Sequence of chain 1.J:
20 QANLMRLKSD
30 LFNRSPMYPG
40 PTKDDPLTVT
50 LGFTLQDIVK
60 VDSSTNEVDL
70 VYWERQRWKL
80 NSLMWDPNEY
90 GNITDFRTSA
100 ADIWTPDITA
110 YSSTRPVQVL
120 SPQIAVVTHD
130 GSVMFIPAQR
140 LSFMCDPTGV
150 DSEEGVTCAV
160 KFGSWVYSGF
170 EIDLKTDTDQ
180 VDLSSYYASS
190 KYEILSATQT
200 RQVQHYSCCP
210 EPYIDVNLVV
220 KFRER

Binding-site contacts:
Ligand atom C19 contacts residue TYR205 of chain 1.J at 3.9 Å (hydrophobic).
Ligand atom C21 contacts residue TRP72 of chain 1.F at 3.8 Å (hydrophobic).
Ligand atom C12 contacts residue CYS207 of chain 1.J at 3.8 Å (hydrophobic).
Ligand atom C11 contacts residue CYS208 of chain 1.J at 4.4 Å (hydrophobic).
Ligand atom C09 contacts residue CYS208 of chain 1.J at 3.6 Å (hydrophobic).
Ligand atom C06 contacts residue CYS207 of chain 1.J at 4.0 Å (hydrophobic).
Ligand atom C04 contacts residue ILE135 of chain 1.F at 4.3 Å (hydrophobic).
Ligand atom O07 contacts residue ARG74 of chain 1.F at 3.8 Å.
Ligand atom C03 contacts residue CYS208 of chain 1.J at 3.8 Å (hydrophobic).
Ligand atom C18 contacts residue TYR212 of chain 1.J at 3.9 Å (hydrophobic).
Ligand atom C22 contacts residue TRP72 of chain 1.F at 3.7 Å (hydrophobic).
Ligand atom C03 contacts residue TYR212 of chain 1.J at 3.9 Å (hydrophobic).
Ligand atom C20 contacts residue CYS207 of chain 1.J at 4.2 Å (hydrophobic).
Ligand atom N17 contacts residue TYR110 of chain 1.J at 3.2 Å (h-bond).
Ligand atom C13 contacts residue ARG74 of chain 1.F at 4.2 Å.
Ligand atom C16 contacts residue TRP164 of chain 1.J at 3.3 Å (hydrophobic).
Ligand atom C22 contacts residue TRP164 of chain 1.J at 4.0 Å (hydrophobic).
Ligand atom C18 contacts residue TYR110 of chain 1.J at 3.0 Å (hydrophobic).
Ligand atom C22 contacts residue TYR110 of chain 1.J at 3.4 Å (hydrophobic).
Ligand atom C13 contacts residue CYS207 of chain 1.J at 3.6 Å (hydrophobic).
Ligand atom C02 contacts residue TYR212 of chain 1.J at 4.3 Å (hydrophobic).
Ligand atom C08 contacts residue CYS208 of chain 1.J at 4.0 Å (hydrophobic).
Ligand atom C19 contacts residue TYR212 of chain 1.J at 3.8 Å (hydrophobic).
Ligand atom C08 contacts residue CYS207 of chain 1.J at 3.9 Å (hydrophobic).
Ligand atom O07 contacts residue CYS207 of chain 1.J at 4.4 Å.
Ligand atom C02 contacts residue VAL125 of chain 1.F at 4.1 Å (hydrophobic).
Ligand atom C02 contacts residue ILE135 of chain 1.F at 4.2 Å (hydrophobic).
Ligand atom N05 contacts residue CYS207 of chain 1.J at 4.4 Å.
Ligand atom C04 contacts residue TYR212 of chain 1.J at 4.3 Å (hydrophobic).
Ligand atom C11 contacts residue MET133 of chain 1.F at 3.7 Å (hydrophobic).
Ligand atom C01 contacts residue VAL125 of chain 1.F at 4.0 Å (hydrophobic).
Ligand atom C14 contacts residue CYS208 of chain 1.J at 4.2 Å (hydrophobic).
Ligand atom C09 contacts residue CYS207 of chain 1.J at 4.2 Å (hydrophobic).
Ligand atom C21 contacts residue TYR205 of chain 1.J at 4.3 Å (hydrophobic).
Ligand atom C12 contacts residue MET133 of chain 1.F at 4.2 Å (hydrophobic).
Ligand atom C21 contacts residue TYR110 of chain 1.J at 4.4 Å (hydrophobic).
Ligand atom C18 contacts residue TRP164 of chain 1.J at 3.5 Å (hydrophobic).
Ligand atom C10 contacts residue CYS208 of chain 1.J at 3.8 Å (hydrophobic).
Ligand atom C10 contacts residue MET133 of chain 1.F at 4.3 Å (hydrophobic).
Ligand atom N17 contacts residue TRP164 of chain 1.J at 3.3 Å (h-bond).

Sequence of chain 1.F:
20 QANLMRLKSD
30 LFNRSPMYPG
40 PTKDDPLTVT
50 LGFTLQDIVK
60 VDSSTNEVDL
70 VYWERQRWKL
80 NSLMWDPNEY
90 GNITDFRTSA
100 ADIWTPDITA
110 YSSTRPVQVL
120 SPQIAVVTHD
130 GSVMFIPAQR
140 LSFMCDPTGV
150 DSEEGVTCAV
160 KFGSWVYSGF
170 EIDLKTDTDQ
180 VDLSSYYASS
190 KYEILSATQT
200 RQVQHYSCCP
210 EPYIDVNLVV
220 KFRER

A small-molecule ligand and the protein it binds are described below.
Small molecule (SMILES): O=C1c2cccc3c2[C@@H](CCC3)CN1[C@@H]1CN2CCC1CC2